Binding-site contacts:
Ligand atom C4 contacts residue ASN670 of chain 1.A at 4.3 Å.
Ligand atom O4 contacts residue ASP622 of chain 1.A at 3.8 Å.
Ligand atom O7 contacts residue PHE625 of chain 1.A at 4.0 Å.
Ligand atom C6 contacts residue SER673 of chain 1.A at 4.0 Å.
Ligand atom O7 contacts residue SER624 of chain 1.A at 3.2 Å (h-bond).
Ligand atom O5 contacts residue THR672 of chain 1.A at 4.5 Å.
Ligand atom C3 contacts residue ASN670 of chain 1.A at 3.8 Å.
Ligand atom C6 contacts residue THR672 of chain 1.A at 3.9 Å.
Ligand atom C8 contacts residue PHE625 of chain 1.A at 3.8 Å (hydrophobic).
Ligand atom C8 contacts residue THR672 of chain 1.A at 4.2 Å.
Ligand atom C7 contacts residue SER624 of chain 1.A at 3.7 Å.
Ligand atom N2 contacts residue ASN670 of chain 1.A at 2.9 Å (h-bond).
Ligand atom C7 contacts residue THR672 of chain 1.A at 4.3 Å.
Ligand atom O5 contacts residue ASN670 of chain 1.A at 2.4 Å (h-bond).
Ligand atom C1 contacts residue ASN670 of chain 1.A at 1.4 Å.
Ligand atom C8 contacts residue SER624 of chain 1.A at 3.8 Å.
Ligand atom C7 contacts residue ASP622 of chain 1.A at 4.1 Å.
Ligand atom O7 contacts residue THR672 of chain 1.A at 3.8 Å.
Ligand atom C5 contacts residue THR672 of chain 1.A at 4.1 Å.
Ligand atom O5 contacts residue SER673 of chain 1.A at 3.8 Å.
Ligand atom C4 contacts residue ASP622 of chain 1.A at 4.0 Å.
Ligand atom O6 contacts residue SER673 of chain 1.A at 4.1 Å.
Ligand atom C7 contacts residue PHE625 of chain 1.A at 4.3 Å (hydrophobic).
Ligand atom C8 contacts residue VAL484 of chain 1.A at 4.2 Å (hydrophobic).
Ligand atom C5 contacts residue ASN670 of chain 1.A at 3.6 Å.
Ligand atom O3 contacts residue ASP622 of chain 1.A at 3.7 Å.
Ligand atom N2 contacts residue ASP622 of chain 1.A at 3.8 Å.
Ligand atom C2 contacts residue ASP622 of chain 1.A at 4.0 Å.
Ligand atom C7 contacts residue ASN670 of chain 1.A at 4.1 Å.
Ligand atom C8 contacts residue MET626 of chain 1.A at 3.9 Å (hydrophobic).
Ligand atom O7 contacts residue ASP622 of chain 1.A at 3.9 Å.
Ligand atom C1 contacts residue SER673 of chain 1.A at 4.5 Å.
Ligand atom C2 contacts residue ASN670 of chain 1.A at 2.5 Å.
Ligand atom C3 contacts residue ASP622 of chain 1.A at 3.2 Å.

Sequence of chain 1.A:
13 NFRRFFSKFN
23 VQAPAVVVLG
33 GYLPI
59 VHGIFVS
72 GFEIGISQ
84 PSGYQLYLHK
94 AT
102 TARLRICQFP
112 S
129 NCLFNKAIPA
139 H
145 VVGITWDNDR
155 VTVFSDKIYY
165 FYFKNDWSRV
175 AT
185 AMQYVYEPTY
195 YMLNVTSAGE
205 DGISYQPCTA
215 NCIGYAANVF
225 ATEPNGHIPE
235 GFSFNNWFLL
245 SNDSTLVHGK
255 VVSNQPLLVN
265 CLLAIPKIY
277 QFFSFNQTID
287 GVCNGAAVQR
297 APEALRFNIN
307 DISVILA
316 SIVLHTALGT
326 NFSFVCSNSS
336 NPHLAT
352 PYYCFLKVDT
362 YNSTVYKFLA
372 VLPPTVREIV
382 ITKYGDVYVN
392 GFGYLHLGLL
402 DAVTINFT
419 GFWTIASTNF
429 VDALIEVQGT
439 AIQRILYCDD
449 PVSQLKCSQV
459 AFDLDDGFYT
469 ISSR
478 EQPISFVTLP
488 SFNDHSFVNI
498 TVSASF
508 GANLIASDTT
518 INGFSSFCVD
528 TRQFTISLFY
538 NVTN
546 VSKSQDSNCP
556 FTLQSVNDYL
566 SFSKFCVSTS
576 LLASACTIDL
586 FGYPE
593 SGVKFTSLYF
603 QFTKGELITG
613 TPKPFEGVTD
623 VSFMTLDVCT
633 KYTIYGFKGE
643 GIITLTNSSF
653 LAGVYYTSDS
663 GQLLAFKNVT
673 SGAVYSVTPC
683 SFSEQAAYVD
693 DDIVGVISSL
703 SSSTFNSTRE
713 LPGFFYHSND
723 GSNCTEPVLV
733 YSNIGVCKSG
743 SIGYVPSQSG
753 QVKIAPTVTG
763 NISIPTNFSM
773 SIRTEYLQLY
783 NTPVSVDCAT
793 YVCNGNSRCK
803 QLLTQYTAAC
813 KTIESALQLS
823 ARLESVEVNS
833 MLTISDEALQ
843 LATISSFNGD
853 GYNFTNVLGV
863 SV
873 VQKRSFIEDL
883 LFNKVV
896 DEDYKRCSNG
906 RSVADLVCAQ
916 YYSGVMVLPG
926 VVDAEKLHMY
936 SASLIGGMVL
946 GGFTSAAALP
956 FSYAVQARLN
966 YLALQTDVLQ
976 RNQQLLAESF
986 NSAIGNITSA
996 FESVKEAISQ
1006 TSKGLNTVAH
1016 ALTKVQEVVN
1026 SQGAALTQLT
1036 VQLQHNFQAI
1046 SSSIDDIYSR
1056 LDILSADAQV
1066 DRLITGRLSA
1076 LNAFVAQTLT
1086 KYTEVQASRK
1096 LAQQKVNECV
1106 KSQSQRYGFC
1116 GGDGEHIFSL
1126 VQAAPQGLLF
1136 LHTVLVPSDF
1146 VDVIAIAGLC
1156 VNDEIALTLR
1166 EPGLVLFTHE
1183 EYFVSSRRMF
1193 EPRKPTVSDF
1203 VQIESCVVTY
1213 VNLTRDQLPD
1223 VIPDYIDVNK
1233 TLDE

A protein and the small-molecule ligand that binds it are described below.
Small molecule (SMILES): CC(=O)N[C@H]1[C@H](O[C@H]2[C@H](O)[C@@H](NC(C)=O)CO[C@@H]2CO)O[C@H](CO)[C@@H](O[C@@H]2O[C@H](CO)[C@@H](O)[C@H](O)[C@@H]2O)[C@@H]1O